Sequence of chain 1.A:
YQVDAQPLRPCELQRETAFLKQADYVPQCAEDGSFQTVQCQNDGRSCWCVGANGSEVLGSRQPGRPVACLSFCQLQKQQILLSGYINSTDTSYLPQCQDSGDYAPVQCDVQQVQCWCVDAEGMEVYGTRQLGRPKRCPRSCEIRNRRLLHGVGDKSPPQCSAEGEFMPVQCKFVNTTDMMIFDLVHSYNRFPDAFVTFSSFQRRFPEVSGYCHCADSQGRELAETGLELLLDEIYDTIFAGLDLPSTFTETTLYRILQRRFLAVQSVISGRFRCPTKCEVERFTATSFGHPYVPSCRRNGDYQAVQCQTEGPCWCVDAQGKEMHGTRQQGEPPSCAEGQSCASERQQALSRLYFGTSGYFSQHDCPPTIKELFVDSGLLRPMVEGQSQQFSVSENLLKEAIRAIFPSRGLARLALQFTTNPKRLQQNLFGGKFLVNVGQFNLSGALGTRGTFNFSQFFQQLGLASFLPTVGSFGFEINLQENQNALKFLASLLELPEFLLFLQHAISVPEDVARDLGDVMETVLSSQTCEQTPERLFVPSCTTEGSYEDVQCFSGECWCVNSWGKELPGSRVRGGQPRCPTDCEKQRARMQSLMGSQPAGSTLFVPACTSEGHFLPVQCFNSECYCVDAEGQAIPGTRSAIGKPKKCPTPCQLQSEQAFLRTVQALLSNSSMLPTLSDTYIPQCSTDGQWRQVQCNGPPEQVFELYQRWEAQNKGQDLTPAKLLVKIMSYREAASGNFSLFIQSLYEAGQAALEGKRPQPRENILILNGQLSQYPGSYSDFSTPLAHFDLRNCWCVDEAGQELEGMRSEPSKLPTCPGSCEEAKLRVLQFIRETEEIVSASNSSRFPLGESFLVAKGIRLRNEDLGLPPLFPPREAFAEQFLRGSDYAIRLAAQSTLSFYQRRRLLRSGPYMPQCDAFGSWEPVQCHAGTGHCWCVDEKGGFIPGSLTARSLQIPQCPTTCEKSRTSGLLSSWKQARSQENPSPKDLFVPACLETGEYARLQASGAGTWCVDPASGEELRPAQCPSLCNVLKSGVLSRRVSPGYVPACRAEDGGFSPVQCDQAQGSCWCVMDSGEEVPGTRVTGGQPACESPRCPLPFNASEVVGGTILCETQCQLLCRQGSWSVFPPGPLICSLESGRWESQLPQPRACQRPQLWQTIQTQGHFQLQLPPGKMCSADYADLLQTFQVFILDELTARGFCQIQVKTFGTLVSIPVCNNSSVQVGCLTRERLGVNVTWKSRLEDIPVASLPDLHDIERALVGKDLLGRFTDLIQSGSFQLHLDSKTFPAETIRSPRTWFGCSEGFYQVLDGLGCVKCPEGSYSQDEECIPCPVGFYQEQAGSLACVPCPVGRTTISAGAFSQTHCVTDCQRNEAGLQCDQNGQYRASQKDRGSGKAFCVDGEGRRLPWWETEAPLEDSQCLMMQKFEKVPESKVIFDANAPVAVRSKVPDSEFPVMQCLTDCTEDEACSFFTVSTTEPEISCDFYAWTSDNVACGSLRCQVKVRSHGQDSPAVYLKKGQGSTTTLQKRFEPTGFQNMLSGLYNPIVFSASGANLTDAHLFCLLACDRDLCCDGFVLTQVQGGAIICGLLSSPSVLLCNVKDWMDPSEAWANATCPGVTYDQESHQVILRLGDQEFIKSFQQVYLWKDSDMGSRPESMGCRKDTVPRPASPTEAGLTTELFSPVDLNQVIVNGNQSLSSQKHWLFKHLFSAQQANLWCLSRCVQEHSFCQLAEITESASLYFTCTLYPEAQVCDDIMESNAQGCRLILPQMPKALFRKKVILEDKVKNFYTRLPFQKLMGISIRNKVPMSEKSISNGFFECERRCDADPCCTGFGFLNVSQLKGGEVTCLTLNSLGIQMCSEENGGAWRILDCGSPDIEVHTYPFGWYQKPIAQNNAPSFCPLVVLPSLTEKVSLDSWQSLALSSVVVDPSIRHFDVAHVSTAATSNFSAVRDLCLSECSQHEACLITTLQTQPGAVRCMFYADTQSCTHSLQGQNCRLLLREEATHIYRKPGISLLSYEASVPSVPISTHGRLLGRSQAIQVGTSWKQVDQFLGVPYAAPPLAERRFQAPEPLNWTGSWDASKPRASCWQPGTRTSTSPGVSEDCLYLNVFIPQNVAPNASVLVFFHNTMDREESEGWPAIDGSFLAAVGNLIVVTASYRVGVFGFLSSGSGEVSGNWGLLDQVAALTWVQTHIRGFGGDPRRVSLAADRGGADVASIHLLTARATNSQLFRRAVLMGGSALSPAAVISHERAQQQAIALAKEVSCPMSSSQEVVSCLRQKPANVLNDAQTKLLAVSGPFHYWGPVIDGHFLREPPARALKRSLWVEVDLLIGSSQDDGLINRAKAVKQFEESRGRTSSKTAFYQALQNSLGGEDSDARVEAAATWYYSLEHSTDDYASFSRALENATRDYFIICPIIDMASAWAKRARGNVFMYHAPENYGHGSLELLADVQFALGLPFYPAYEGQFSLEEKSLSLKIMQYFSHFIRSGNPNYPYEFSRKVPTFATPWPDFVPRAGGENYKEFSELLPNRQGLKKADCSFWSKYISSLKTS

Binding-site contacts:
Ligand atom C1 contacts residue ASN1220 of chain 1.A at 1.4 Å.
Ligand atom C4 contacts residue ASN1220 of chain 1.A at 4.2 Å.
Ligand atom O5 contacts residue ASN1220 of chain 1.A at 2.4 Å (h-bond).
Ligand atom C7 contacts residue ASN1220 of chain 1.A at 3.2 Å.
Ligand atom C8 contacts residue ASN1220 of chain 1.A at 4.0 Å.
Ligand atom C3 contacts residue ASN1220 of chain 1.A at 3.8 Å.
Ligand atom C5 contacts residue ASN1220 of chain 1.A at 3.7 Å.
Ligand atom O7 contacts residue ASN1220 of chain 1.A at 3.0 Å (h-bond).
Ligand atom C2 contacts residue ASN1220 of chain 1.A at 2.5 Å.
Ligand atom N2 contacts residue ASN1220 of chain 1.A at 2.9 Å (h-bond).

The small molecule below binds the protein below.
Small molecule (SMILES): CC(=O)N[C@@H]1[C@@H](O)[C@H](O)[C@@H](CO)O[C@H]1O